Sequence of chain 1.A:
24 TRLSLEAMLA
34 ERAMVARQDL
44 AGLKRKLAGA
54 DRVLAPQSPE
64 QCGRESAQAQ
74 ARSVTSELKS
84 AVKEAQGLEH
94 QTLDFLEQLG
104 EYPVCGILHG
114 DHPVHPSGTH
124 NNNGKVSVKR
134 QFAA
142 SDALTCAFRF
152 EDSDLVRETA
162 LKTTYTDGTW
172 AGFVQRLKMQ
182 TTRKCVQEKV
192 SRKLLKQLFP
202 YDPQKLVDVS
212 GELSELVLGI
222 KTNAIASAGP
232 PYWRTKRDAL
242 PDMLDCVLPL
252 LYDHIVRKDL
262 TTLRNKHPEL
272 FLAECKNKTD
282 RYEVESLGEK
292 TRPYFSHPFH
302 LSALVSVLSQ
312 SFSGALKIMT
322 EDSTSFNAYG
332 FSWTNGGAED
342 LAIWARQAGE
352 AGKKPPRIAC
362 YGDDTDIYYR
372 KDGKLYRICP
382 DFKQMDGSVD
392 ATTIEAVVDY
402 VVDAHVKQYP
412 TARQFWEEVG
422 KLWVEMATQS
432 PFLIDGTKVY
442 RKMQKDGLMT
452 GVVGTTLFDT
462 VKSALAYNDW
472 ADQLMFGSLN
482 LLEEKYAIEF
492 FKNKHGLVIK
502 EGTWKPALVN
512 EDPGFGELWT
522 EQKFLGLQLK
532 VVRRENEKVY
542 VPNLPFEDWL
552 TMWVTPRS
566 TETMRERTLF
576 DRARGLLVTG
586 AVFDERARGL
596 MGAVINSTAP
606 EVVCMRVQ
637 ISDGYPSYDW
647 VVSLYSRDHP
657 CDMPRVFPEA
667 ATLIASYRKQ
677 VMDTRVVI

Sequence of chain 1.B:
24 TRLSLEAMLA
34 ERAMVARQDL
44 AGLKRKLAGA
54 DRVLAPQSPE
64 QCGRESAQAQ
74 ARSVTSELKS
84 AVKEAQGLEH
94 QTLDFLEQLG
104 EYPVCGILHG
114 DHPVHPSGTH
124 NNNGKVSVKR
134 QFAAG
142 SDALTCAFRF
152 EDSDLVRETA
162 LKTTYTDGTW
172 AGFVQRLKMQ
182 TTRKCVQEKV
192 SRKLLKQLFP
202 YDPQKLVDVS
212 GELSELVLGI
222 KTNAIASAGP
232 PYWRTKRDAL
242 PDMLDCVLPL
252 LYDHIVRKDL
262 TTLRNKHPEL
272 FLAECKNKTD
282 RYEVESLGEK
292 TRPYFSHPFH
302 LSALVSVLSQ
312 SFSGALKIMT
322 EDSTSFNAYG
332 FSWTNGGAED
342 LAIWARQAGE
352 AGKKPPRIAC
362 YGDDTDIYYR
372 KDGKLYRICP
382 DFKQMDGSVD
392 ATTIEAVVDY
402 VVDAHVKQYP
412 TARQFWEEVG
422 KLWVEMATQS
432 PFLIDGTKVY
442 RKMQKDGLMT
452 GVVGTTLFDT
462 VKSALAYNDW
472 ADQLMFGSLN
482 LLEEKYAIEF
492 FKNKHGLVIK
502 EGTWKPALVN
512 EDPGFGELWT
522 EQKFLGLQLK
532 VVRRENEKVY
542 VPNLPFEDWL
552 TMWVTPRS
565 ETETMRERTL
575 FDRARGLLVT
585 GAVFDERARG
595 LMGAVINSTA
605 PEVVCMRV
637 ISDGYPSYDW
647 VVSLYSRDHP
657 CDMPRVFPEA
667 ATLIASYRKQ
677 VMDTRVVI

Binding-site contacts:
Ligand atom O2' contacts residue GLY452 of chain 1.A at 2.7 Å (h-bond).
Ligand atom C5 contacts residue TYR166 of chain 1.A at 3.1 Å (hydrophobic).
Ligand atom C1' contacts residue TYR362 of chain 1.A at 3.2 Å (hydrophobic).
Ligand atom O4' contacts residue GLY452 of chain 1.A at 3.0 Å (h-bond).
Ligand atom C2 contacts residue U7 of chain 1.E at 3.1 Å.
Ligand atom N6 contacts residue U7 of chain 1.E at 3.0 Å (h-bond).
Ligand atom N3 contacts residue A5 of chain 1.E at 2.8 Å (h-bond).
Ligand atom OP2 contacts residue SER228 of chain 1.A at 2.8 Å (h-bond).
Ligand atom N1 contacts residue 2KH1 of chain 1.M at 3.0 Å (h-bond).
Ligand atom O3' contacts residue SER333 of chain 1.A at 2.9 Å (h-bond).
Ligand atom OP1 contacts residue LYS277 of chain 1.A at 2.7 Å (salt-bridge).
Ligand atom N1 contacts residue U8 of chain 1.E at 2.9 Å (h-bond).
Ligand atom OP1 contacts residue LYS237 of chain 1.A at 2.7 Å (salt-bridge).
Ligand atom N6 contacts residue U8 of chain 1.E at 3.1 Å (h-bond).
Ligand atom O4 contacts residue A3 of chain 1.E at 2.9 Å (h-bond).
Ligand atom N6 contacts residue U6 of chain 1.E at 2.8 Å (h-bond).
Ligand atom OP1 contacts residue THR223 of chain 1.A at 3.2 Å (h-bond).
Ligand atom OP2 contacts residue ARG25 of chain 1.B at 2.8 Å (salt-bridge).
Ligand atom O2' contacts residue GLY331 of chain 1.A at 3.2 Å (h-bond).
Ligand atom OP1 contacts residue TYR295 of chain 1.A at 2.8 Å (h-bond).
Ligand atom O2' contacts residue GLY455 of chain 1.A at 3.2 Å (h-bond).
Ligand atom OP1 contacts residue GLN311 of chain 1.A at 2.8 Å (h-bond).
Ligand atom C8 contacts residue TYR295 of chain 1.A at 3.2 Å (hydrophobic).
Ligand atom N1 contacts residue U6 of chain 1.E at 2.9 Å (h-bond).
Ligand atom N6 contacts residue 2KH1 of chain 1.M at 2.9 Å (h-bond).
Ligand atom N3 contacts residue A4 of chain 1.E at 2.7 Å (h-bond).
Ligand atom O4 contacts residue A4 of chain 1.E at 3.0 Å (h-bond).
Ligand atom O2' contacts residue SER333 of chain 1.A at 2.9 Å (h-bond).
Ligand atom N3 contacts residue GLY452 of chain 1.A at 3.2 Å.
Ligand atom O2' contacts residue TYR330 of chain 1.A at 2.7 Å (h-bond).
Ligand atom OP1 contacts residue SER307 of chain 1.A at 2.6 Å (h-bond).
Ligand atom N1 contacts residue U7 of chain 1.E at 2.7 Å (h-bond).
Ligand atom O2 contacts residue A4 of chain 1.E at 3.1 Å (h-bond).
Ligand atom O4 contacts residue A5 of chain 1.E at 3.0 Å (h-bond).
Ligand atom C5' contacts residue ARG25 of chain 1.B at 3.2 Å.
Ligand atom O2 contacts residue A3 of chain 1.E at 3.1 Å (h-bond).
Ligand atom N3 contacts residue A3 of chain 1.E at 2.8 Å (h-bond).
Ligand atom N4 contacts residue TYR166 of chain 1.A at 2.9 Å (h-bond).
Ligand atom O4' contacts residue TYR295 of chain 1.A at 3.2 Å.
Ligand atom N9 contacts residue TYR295 of chain 1.A at 3.2 Å.

A small-molecule ligand and the protein it binds are described below.
Small molecule (SMILES): Nc1ccn([C@@H]2O[C@H](COP(=O)=O)[C@@H](O[P](=O)(O)OC[C@H]3O[C@@H](n4cnc5c(N)ncnc54)[C@H](O)[C@@H]3O[P](=O)(O)OC[C@H]3O[C@@H](n4cnc5c(N)ncnc54)[C@H](O)[C@@H]3O[P](=O)(O)OC[C@H]3O[C@@H](n4cnc5c(N)ncnc54)[C@H](O)[C@@H]3O[P](=O)(O)OC[C@H]3O[C@@H](n4cnc5c(N)ncnc54)[C@H](O)[C@@H]3O[P](=O)(O)OC[C@H]3O[C@@H](n4ccc(=O)[nH]c4=O)[C@H](O)[C@@H]3O[P](=O)(O)OC[C@H]3O[C@@H](n4ccc(=O)[nH]c4=O)[C@H](O)[C@@H]3O[P](=O)(O)OC[C@H]3O[C@@H](n4ccc(=O)[nH]c4=O)[C@H](O)[C@@H]3O)[C@H]2O)c(=O)n1